A protein and the small-molecule ligand that binds it are described below.
Small molecule (SMILES): Cc1cn([C@H]2C[C@H](O[P](=O)(O)OC[C@H]3O[C@@H](n4cnc5c(=O)nc(N)[nH]c54)C[C@@H]3OP(=O)(O)O)[C@@H](CO[P](=O)(O)O[C@H]3C[C@H](n4ccc(N)nc4=O)O[C@@H]3CO[P](=O)(O)O[C@H]3C[C@H](n4cc(C)c(=O)[nH]c4=O)O[C@@H]3CO[P](=O)(O)O[C@H]3C[C@H](n4cnc5c(N)ncnc54)O[C@@H]3CO[P](=O)(O)O[C@H]3C[C@H](n4ccc(N)nc4=O)O[C@@H]3CO)O2)c(=O)[nH]c1=O

Binding-site contacts:
Ligand atom N1 contacts residue DA4 of chain 1.B at 3.4 Å (h-bond).
Ligand atom O4 contacts residue DG3 of chain 1.B at 2.8 Å (h-bond).
Ligand atom O5' contacts residue GLY231 of chain 1.C at 3.2 Å.
Ligand atom C6 contacts residue DT5 of chain 1.B at 3.5 Å.
Ligand atom N4 contacts residue DG3 of chain 1.B at 3.1 Å (h-bond).
Ligand atom N2 contacts residue DC1 of chain 1.B at 2.6 Å (h-bond).
Ligand atom N4 contacts residue DT5 of chain 1.B at 3.1 Å (h-bond).
Ligand atom O4 contacts residue DC1 of chain 1.B at 3.4 Å (h-bond).
Ligand atom N3 contacts residue DG3 of chain 1.B at 3.4 Å (h-bond).
Ligand atom OP1 contacts residue LYS234 of chain 1.C at 2.8 Å (salt-bridge).
Ligand atom N3 contacts residue DG6 of chain 1.B at 2.3 Å (h-bond).
Ligand atom N3 contacts residue DG3 of chain 1.B at 2.5 Å (h-bond).
Ligand atom O2 contacts residue DA4 of chain 1.B at 3.1 Å.
Ligand atom N1 contacts residue DC1 of chain 1.B at 2.8 Å (h-bond).
Ligand atom C2 contacts residue DG3 of chain 1.B at 3.2 Å.
Ligand atom O4 contacts residue DA2 of chain 1.B at 3.0 Å (h-bond).
Ligand atom C4 contacts residue DA4 of chain 1.B at 3.0 Å.
Ligand atom N3 contacts residue DA2 of chain 1.B at 2.8 Å (h-bond).
Ligand atom O2 contacts residue DG6 of chain 1.B at 2.4 Å (h-bond).
Ligand atom N4 contacts residue DG6 of chain 1.B at 2.3 Å (h-bond).
Ligand atom N6 contacts residue DA4 of chain 1.B at 2.8 Å (h-bond).
Ligand atom O2 contacts residue DG3 of chain 1.B at 2.9 Å (h-bond).
Ligand atom N1 contacts residue DT5 of chain 1.B at 2.6 Å (h-bond).
Ligand atom O4 contacts residue DA4 of chain 1.B at 2.4 Å (h-bond).
Ligand atom OP1 contacts residue GLU232 of chain 1.C at 2.8 Å (salt-bridge).
Ligand atom N6 contacts residue DT5 of chain 1.B at 3.2 Å (h-bond).
Ligand atom O2 contacts residue DG3 of chain 1.B at 2.3 Å (h-bond).
Ligand atom OP1 contacts residue THR233 of chain 1.C at 2.9 Å (h-bond).
Ligand atom C2 contacts residue DG6 of chain 1.B at 3.1 Å.
Ligand atom C6 contacts residue DA4 of chain 1.B at 3.3 Å.
Ligand atom C2 contacts residue DA4 of chain 1.B at 3.2 Å.
Ligand atom N2 contacts residue DA2 of chain 1.B at 2.9 Å.
Ligand atom C2 contacts residue DT5 of chain 1.B at 2.8 Å.
Ligand atom C2 contacts residue DG3 of chain 1.B at 3.0 Å.
Ligand atom C4 contacts residue DG6 of chain 1.B at 3.1 Å.
Ligand atom OP1 contacts residue GLY231 of chain 1.C at 3.0 Å.
Ligand atom OP1 contacts residue LYS230 of chain 1.C at 3.0 Å (salt-bridge).
Ligand atom O6 contacts residue DC1 of chain 1.B at 3.1 Å (h-bond).
Ligand atom C2 contacts residue DA2 of chain 1.B at 3.5 Å.
Ligand atom N3 contacts residue DA4 of chain 1.B at 2.3 Å (h-bond).

Sequence of chain 1.C:
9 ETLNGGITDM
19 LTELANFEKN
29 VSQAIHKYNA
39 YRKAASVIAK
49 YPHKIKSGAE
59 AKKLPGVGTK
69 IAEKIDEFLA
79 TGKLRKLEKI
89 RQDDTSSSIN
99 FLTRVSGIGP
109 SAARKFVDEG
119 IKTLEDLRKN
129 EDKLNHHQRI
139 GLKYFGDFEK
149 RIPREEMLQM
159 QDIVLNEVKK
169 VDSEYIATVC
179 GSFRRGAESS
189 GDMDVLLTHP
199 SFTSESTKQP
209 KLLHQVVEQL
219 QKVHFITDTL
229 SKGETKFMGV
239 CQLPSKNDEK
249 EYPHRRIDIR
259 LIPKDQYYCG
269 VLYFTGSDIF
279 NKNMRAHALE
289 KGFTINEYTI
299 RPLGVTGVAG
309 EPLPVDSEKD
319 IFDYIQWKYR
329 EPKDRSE